Sequence of chain 1.M:
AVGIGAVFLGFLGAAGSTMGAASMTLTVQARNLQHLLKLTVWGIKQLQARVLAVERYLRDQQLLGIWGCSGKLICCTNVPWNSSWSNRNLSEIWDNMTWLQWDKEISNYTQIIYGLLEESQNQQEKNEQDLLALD

This small molecule binds to this protein.
Small molecule (SMILES): CC(=O)N[C@H]1[C@H](O[C@H]2[C@H](O)[C@@H](NC(C)=O)CO[C@@H]2CO)O[C@H](CO)[C@@H](O[C@@H]2O[C@H](CO)[C@@H](O)[C@H](O)[C@@H]2O)[C@@H]1O

Binding-site contacts:
Ligand atom O7 contacts residue ASN126 of chain 1.M at 2.9 Å (h-bond).
Ligand atom C7 contacts residue ASN126 of chain 1.M at 3.1 Å.
Ligand atom C1 contacts residue ASN126 of chain 1.M at 1.4 Å.
Ligand atom C7 contacts residue SER125 of chain 1.M at 4.2 Å.
Ligand atom N2 contacts residue ASN126 of chain 1.M at 3.0 Å (h-bond).
Ligand atom C8 contacts residue SER125 of chain 1.M at 4.3 Å.
Ligand atom C5 contacts residue ASN126 of chain 1.M at 3.7 Å.
Ligand atom O5 contacts residue ASN126 of chain 1.M at 2.3 Å (h-bond).
Ligand atom C2 contacts residue ASN126 of chain 1.M at 2.5 Å.
Ligand atom C3 contacts residue ASN126 of chain 1.M at 3.8 Å.
Ligand atom O7 contacts residue SER125 of chain 1.M at 3.2 Å.
Ligand atom C4 contacts residue ASN126 of chain 1.M at 4.2 Å.
Ligand atom C8 contacts residue ASN126 of chain 1.M at 4.4 Å.